This small molecule binds to this protein.
Small molecule (SMILES): Nc1nc2c(ncn2[C@@H]2O[C@H](CO[P](=O)(O)O[P](=O)(O)NP(=O)(O)O)[C@@H](O)[C@H]2O)c(=O)[nH]1

Binding-site contacts:
Ligand atom O1A contacts residue THR17 of chain 2.A at 3.4 Å (h-bond).
Ligand atom N3B contacts residue GLY12 of chain 2.A at 3.0 Å.
Ligand atom C6 contacts residue LYS116 of chain 2.A at 3.4 Å.
Ligand atom O2' contacts residue LYS30 of chain 2.A at 2.7 Å (salt-bridge).
Ligand atom O3' contacts residue LYS31 of chain 2.A at 3.4 Å.
Ligand atom O3G contacts residue ALA60 of chain 2.A at 3.4 Å.
Ligand atom O1G contacts residue THR35 of chain 2.A at 3.2 Å (h-bond).
Ligand atom O4' contacts residue LYS116 of chain 2.A at 3.2 Å (salt-bridge).
Ligand atom O2B contacts residue MG1 of chain 2.E at 2.6 Å.
Ligand atom N2 contacts residue ASP118 of chain 2.A at 3.1 Å (salt-bridge).
Ligand atom C4 contacts residue PHE28 of chain 2.A at 3.4 Å (hydrophobic).
Ligand atom O3' contacts residue LYS30 of chain 2.A at 2.5 Å (salt-bridge).
Ligand atom N3B contacts residue LYS16 of chain 2.A at 3.0 Å (salt-bridge).
Ligand atom N3B contacts residue GLY13 of chain 2.A at 2.9 Å (h-bond).
Ligand atom O1A contacts residue THR18 of chain 2.A at 2.9 Å (h-bond).
Ligand atom O1B contacts residue LYS16 of chain 2.A at 2.7 Å (salt-bridge).
Ligand atom O1B contacts residue GLY15 of chain 2.A at 2.5 Å (h-bond).
Ligand atom O2' contacts residue GLU29 of chain 2.A at 2.8 Å (salt-bridge).
Ligand atom O1A contacts residue GLY15 of chain 2.A at 3.1 Å.
Ligand atom O3G contacts residue LYS16 of chain 2.A at 2.8 Å (salt-bridge).
Ligand atom O3G contacts residue GLY12 of chain 2.A at 3.3 Å.
Ligand atom O3A contacts residue MG1 of chain 2.E at 3.4 Å.
Ligand atom O6 contacts residue ASP118 of chain 2.A at 3.2 Å (salt-bridge).
Ligand atom N7 contacts residue ASN115 of chain 2.A at 2.8 Å (h-bond).
Ligand atom O2G contacts residue THR35 of chain 2.A at 2.6 Å (h-bond).
Ligand atom N1 contacts residue ASP118 of chain 2.A at 2.6 Å (salt-bridge).
Ligand atom O1G contacts residue ALA34 of chain 2.A at 3.3 Å.
Ligand atom C6 contacts residue ASP118 of chain 2.A at 3.4 Å.
Ligand atom O6 contacts residue LYS116 of chain 2.A at 3.0 Å.
Ligand atom O6 contacts residue ALA144 of chain 2.A at 3.3 Å (h-bond).
Ligand atom C2' contacts residue GLU29 of chain 2.A at 3.1 Å.
Ligand atom PG contacts residue LYS16 of chain 2.A at 3.3 Å.
Ligand atom O1B contacts residue THR14 of chain 2.A at 3.3 Å (h-bond).
Ligand atom O1G contacts residue TYR32 of chain 2.A at 3.0 Å (h-bond).
Ligand atom N3 contacts residue PHE28 of chain 2.A at 3.4 Å.
Ligand atom O2A contacts residue MG1 of chain 2.E at 3.4 Å.
Ligand atom O3G contacts residue GLY61 of chain 2.A at 2.6 Å (h-bond).
Ligand atom O2G contacts residue MG1 of chain 2.E at 2.9 Å.
Ligand atom O6 contacts residue ASN115 of chain 2.A at 2.8 Å (h-bond).
Ligand atom O2B contacts residue THR17 of chain 2.A at 2.9 Å (h-bond).

Sequence of chain 1.C:
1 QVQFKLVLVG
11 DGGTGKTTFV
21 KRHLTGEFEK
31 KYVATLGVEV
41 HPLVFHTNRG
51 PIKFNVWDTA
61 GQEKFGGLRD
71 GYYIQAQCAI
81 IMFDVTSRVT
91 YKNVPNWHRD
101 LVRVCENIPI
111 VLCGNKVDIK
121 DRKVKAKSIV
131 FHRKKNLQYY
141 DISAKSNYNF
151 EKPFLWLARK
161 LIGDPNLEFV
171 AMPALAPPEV

Sequence of chain 2.A:
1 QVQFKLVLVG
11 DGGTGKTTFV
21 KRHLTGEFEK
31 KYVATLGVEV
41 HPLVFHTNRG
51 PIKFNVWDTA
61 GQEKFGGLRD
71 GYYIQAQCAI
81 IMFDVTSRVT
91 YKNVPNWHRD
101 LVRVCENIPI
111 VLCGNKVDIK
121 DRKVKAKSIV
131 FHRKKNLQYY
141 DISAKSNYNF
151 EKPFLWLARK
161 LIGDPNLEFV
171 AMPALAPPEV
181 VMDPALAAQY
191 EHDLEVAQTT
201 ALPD